Sequence of chain 2.E:
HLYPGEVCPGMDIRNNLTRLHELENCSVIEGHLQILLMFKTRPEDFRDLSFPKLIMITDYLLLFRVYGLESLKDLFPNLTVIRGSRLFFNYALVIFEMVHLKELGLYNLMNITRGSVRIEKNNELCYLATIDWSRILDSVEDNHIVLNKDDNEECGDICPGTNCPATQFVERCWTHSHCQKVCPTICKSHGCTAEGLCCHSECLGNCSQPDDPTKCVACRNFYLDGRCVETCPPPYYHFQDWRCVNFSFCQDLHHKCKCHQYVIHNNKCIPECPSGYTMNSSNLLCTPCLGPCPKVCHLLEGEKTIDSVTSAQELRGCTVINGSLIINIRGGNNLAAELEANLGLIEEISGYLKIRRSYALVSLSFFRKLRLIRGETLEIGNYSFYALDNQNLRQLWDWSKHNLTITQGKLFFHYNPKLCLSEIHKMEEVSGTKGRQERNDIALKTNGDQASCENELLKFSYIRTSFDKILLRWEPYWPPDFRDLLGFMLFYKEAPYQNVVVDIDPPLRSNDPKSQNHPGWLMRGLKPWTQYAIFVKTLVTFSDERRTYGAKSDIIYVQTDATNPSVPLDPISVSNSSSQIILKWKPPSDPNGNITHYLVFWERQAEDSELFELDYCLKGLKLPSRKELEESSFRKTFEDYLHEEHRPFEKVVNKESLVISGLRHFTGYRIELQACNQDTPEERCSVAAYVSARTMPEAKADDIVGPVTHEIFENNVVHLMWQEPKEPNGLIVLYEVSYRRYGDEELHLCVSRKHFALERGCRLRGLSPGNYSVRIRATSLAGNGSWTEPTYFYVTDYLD

This small molecule binds to this protein.
Small molecule (SMILES): CC(=O)N[C@H]1CO[C@H](CO[C@@H]2O[C@@H](C)[C@@H](O)[C@@H](O)[C@@H]2O)[C@@H](O)[C@@H]1O

Binding-site contacts:
Ligand atom O6 contacts residue THR420 of chain 2.E at 3.9 Å.
Ligand atom C5 contacts residue ASN418 of chain 2.E at 3.7 Å.
Ligand atom C8 contacts residue ASN418 of chain 2.E at 4.4 Å.
Ligand atom C6 contacts residue THR420 of chain 2.E at 3.2 Å.
Ligand atom C6 contacts residue LEU387 of chain 2.E at 3.9 Å (hydrophobic).
Ligand atom O7 contacts residue ASN418 of chain 2.E at 3.3 Å (h-bond).
Ligand atom C2 contacts residue ASN418 of chain 2.E at 2.4 Å.
Ligand atom C5 contacts residue THR420 of chain 2.E at 3.5 Å.
Ligand atom C1 contacts residue THR420 of chain 2.E at 4.3 Å.
Ligand atom C7 contacts residue ASN418 of chain 2.E at 3.3 Å.
Ligand atom O5 contacts residue THR420 of chain 2.E at 3.3 Å (h-bond).
Ligand atom C3 contacts residue ASN418 of chain 2.E at 3.8 Å.
Ligand atom C4 contacts residue ASN418 of chain 2.E at 4.2 Å.
Ligand atom N2 contacts residue ASN418 of chain 2.E at 2.9 Å (h-bond).
Ligand atom O5 contacts residue ASN418 of chain 2.E at 2.4 Å (h-bond).
Ligand atom C1 contacts residue ASN418 of chain 2.E at 1.4 Å.